This small molecule binds to this protein.
Small molecule (SMILES): Cc1c(CN(C)C(=O)CCc2cnc3c(c2)CCC(=O)N3)oc2ccccc12

Sequence of chain 1.D:
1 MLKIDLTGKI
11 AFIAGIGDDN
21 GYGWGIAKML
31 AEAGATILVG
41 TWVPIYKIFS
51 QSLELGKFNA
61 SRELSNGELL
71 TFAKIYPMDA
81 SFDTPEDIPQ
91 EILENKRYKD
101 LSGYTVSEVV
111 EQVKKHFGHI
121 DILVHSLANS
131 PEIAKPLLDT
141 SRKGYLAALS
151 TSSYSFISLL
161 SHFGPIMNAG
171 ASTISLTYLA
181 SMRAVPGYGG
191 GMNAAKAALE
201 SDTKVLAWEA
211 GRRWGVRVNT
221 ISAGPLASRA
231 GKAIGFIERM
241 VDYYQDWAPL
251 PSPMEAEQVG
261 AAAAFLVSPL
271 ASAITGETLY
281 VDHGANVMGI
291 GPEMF

Binding-site contacts:
Ligand atom C14 contacts residue TYR188 of chain 1.D at 3.5 Å (hydrophobic).
Ligand atom C12 contacts residue MET240 of chain 1.D at 3.9 Å (hydrophobic).
Ligand atom N3 contacts residue NAI1 of chain 1.O at 3.7 Å.
Ligand atom C37 contacts residue ASN129 of chain 1.D at 3.5 Å.
Ligand atom C4 contacts residue TYR178 of chain 1.D at 3.6 Å (hydrophobic).
Ligand atom C22 contacts residue ASN129 of chain 1.D at 3.5 Å.
Ligand atom C24 contacts residue ALA230 of chain 1.D at 3.6 Å (hydrophobic).
Ligand atom C14 contacts residue PHE236 of chain 1.D at 3.9 Å (hydrophobic).
Ligand atom C13 contacts residue GLY187 of chain 1.D at 3.6 Å.
Ligand atom N3 contacts residue TYR188 of chain 1.D at 3.8 Å.
Ligand atom C11 contacts residue MET240 of chain 1.D at 3.9 Å (hydrophobic).
Ligand atom C1 contacts residue TYR188 of chain 1.D at 3.6 Å (hydrophobic).
Ligand atom C4 contacts residue NAI1 of chain 1.O at 3.4 Å.
Ligand atom N21 contacts residue SER130 of chain 1.D at 2.8 Å (h-bond).
Ligand atom C20 contacts residue ASN129 of chain 1.D at 3.6 Å.
Ligand atom C26 contacts residue ALA230 of chain 1.D at 3.5 Å (hydrophobic).
Ligand atom C13 contacts residue TYR188 of chain 1.D at 3.7 Å (hydrophobic).
Ligand atom C26 contacts residue ALA233 of chain 1.D at 3.6 Å (hydrophobic).
Ligand atom C20 contacts residue SER130 of chain 1.D at 3.5 Å.
Ligand atom O2 contacts residue NAI1 of chain 1.O at 2.7 Å (h-bond).
Ligand atom C14 contacts residue GLY187 of chain 1.D at 3.6 Å.
Ligand atom C13 contacts residue PHE236 of chain 1.D at 3.4 Å (hydrophobic).
Ligand atom C4 contacts residue TYR188 of chain 1.D at 3.9 Å (hydrophobic).
Ligand atom C25 contacts residue ALA233 of chain 1.D at 3.6 Å (hydrophobic).
Ligand atom C24 contacts residue ILE133 of chain 1.D at 3.7 Å (hydrophobic).
Ligand atom C5 contacts residue NAI1 of chain 1.O at 3.5 Å.
Ligand atom C9 contacts residue TYR188 of chain 1.D at 3.5 Å (hydrophobic).
Ligand atom O10 contacts residue TYR188 of chain 1.D at 3.6 Å.
Ligand atom C12 contacts residue PHE236 of chain 1.D at 3.6 Å (hydrophobic).
Ligand atom N36 contacts residue SER130 of chain 1.D at 3.0 Å (h-bond).
Ligand atom C22 contacts residue SER130 of chain 1.D at 3.6 Å.
Ligand atom O2 contacts residue TYR188 of chain 1.D at 2.7 Å (h-bond).
Ligand atom C20 contacts residue ILE133 of chain 1.D at 3.8 Å (hydrophobic).
Ligand atom N21 contacts residue ASN129 of chain 1.D at 3.4 Å.
Ligand atom O10 contacts residue ILE234 of chain 1.D at 3.8 Å.
Ligand atom C38 contacts residue TYR178 of chain 1.D at 3.6 Å (hydrophobic).
Ligand atom N36 contacts residue ASN129 of chain 1.D at 3.1 Å (h-bond).
Ligand atom C1 contacts residue NAI1 of chain 1.O at 3.6 Å.
Ligand atom C19 contacts residue ILE133 of chain 1.D at 3.5 Å (hydrophobic).
Ligand atom C38 contacts residue NAI1 of chain 1.O at 3.5 Å.